The protein below binds the small molecule below.
Small molecule (SMILES): O=C(N1CCc2sccc2C1)n1ccnc1

Binding-site contacts:
Ligand atom CAN contacts residue ILE104 of chain 1.A at 4.2 Å (hydrophobic).
Ligand atom CAL contacts residue ILE104 of chain 1.A at 4.2 Å (hydrophobic).
Ligand atom CAH contacts residue ILE104 of chain 1.A at 4.2 Å (hydrophobic).
Ligand atom NAP contacts residue LEU50 of chain 1.A at 4.4 Å.
Ligand atom CAH contacts residue ASN98 of chain 1.A at 3.3 Å.
Ligand atom CAC contacts residue PHE41 of chain 1.A at 3.3 Å (hydrophobic).
Ligand atom SAK contacts residue CYS94 of chain 1.A at 3.6 Å.
Ligand atom CAF contacts residue ILE104 of chain 1.A at 4.3 Å (hydrophobic).
Ligand atom CAB contacts residue LEU50 of chain 1.A at 4.2 Å (hydrophobic).
Ligand atom CAD contacts residue ILE104 of chain 1.A at 4.4 Å (hydrophobic).
Ligand atom CAC contacts residue PRO40 of chain 1.A at 4.3 Å (hydrophobic).
Ligand atom CAM contacts residue ILE104 of chain 1.A at 4.0 Å (hydrophobic).
Ligand atom NAJ contacts residue LEU50 of chain 1.A at 3.8 Å.
Ligand atom CAM contacts residue VAL45 of chain 1.A at 3.8 Å (hydrophobic).
Ligand atom NAO contacts residue ILE104 of chain 1.A at 3.9 Å.
Ligand atom CAG contacts residue TYR55 of chain 1.A at 3.6 Å (hydrophobic).
Ligand atom CAN contacts residue CYS94 of chain 1.A at 4.2 Å (hydrophobic).
Ligand atom CAI contacts residue VAL45 of chain 1.A at 4.3 Å (hydrophobic).
Ligand atom CAD contacts residue PRO40 of chain 1.A at 3.4 Å (hydrophobic).
Ligand atom OAA contacts residue LEU52 of chain 1.A at 4.3 Å.
Ligand atom OAA contacts residue ILE104 of chain 1.A at 4.3 Å.
Ligand atom OAA contacts residue TYR97 of chain 1.A at 4.2 Å.
Ligand atom CAI contacts residue ILE104 of chain 1.A at 3.9 Å (hydrophobic).
Ligand atom CAG contacts residue TYR97 of chain 1.A at 3.8 Å (hydrophobic).
Ligand atom CAH contacts residue TYR97 of chain 1.A at 3.6 Å (hydrophobic).
Ligand atom NAJ contacts residue TRP39 of chain 1.A at 4.1 Å.
Ligand atom OAA contacts residue ASN98 of chain 1.A at 3.7 Å.
Ligand atom CAG contacts residue ASN98 of chain 1.A at 3.0 Å.
Ligand atom CAN contacts residue TYR55 of chain 1.A at 4.1 Å (hydrophobic).
Ligand atom CAL contacts residue LEU52 of chain 1.A at 4.2 Å (hydrophobic).
Ligand atom CAF contacts residue LEU50 of chain 1.A at 4.0 Å (hydrophobic).
Ligand atom CAD contacts residue VAL45 of chain 1.A at 3.7 Å (hydrophobic).
Ligand atom CAN contacts residue ASN98 of chain 1.A at 4.1 Å.
Ligand atom SAK contacts residue PHE41 of chain 1.A at 4.2 Å.
Ligand atom SAK contacts residue TYR55 of chain 1.A at 3.4 Å (h-bond).
Ligand atom CAN contacts residue VAL45 of chain 1.A at 4.1 Å (hydrophobic).
Ligand atom SAK contacts residue VAL45 of chain 1.A at 4.2 Å.
Ligand atom CAD contacts residue PHE41 of chain 1.A at 3.7 Å (hydrophobic).
Ligand atom CAC contacts residue VAL45 of chain 1.A at 3.9 Å (hydrophobic).
Ligand atom CAH contacts residue TYR55 of chain 1.A at 4.2 Å (hydrophobic).

Sequence of chain 1.A:
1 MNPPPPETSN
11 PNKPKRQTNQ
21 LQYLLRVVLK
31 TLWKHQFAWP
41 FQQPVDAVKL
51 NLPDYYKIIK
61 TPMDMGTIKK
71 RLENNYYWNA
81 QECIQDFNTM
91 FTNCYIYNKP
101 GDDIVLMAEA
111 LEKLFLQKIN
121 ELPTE